Sequence of chain 1.H:
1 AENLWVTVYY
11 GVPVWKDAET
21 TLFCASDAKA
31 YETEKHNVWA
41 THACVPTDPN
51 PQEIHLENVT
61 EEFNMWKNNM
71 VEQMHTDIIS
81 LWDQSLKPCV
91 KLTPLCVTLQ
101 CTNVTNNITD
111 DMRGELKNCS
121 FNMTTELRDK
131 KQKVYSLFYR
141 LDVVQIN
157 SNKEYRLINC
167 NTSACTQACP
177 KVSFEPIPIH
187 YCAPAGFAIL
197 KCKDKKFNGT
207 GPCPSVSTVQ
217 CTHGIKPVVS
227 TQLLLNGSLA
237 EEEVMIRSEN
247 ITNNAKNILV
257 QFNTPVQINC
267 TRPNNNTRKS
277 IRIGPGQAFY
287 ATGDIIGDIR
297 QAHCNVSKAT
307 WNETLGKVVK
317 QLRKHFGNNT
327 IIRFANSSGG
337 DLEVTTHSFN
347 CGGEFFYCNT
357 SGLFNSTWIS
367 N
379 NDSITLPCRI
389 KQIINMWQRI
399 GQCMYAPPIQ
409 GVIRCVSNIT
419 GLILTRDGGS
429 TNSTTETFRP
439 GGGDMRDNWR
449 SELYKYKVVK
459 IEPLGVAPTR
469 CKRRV

Binding-site contacts:
Ligand atom C5 contacts residue GLN263 of chain 1.H at 4.2 Å.
Ligand atom O7 contacts residue NAG1 of chain 1.NA at 4.4 Å.
Ligand atom N2 contacts residue ASN232 of chain 1.H at 4.4 Å.
Ligand atom O7 contacts residue ASN416 of chain 1.H at 3.6 Å (h-bond).
Ligand atom C8 contacts residue NAG1 of chain 1.NA at 3.4 Å.
Ligand atom O5 contacts residue PRO261 of chain 1.H at 3.6 Å.
Ligand atom C8 contacts residue ASN416 of chain 1.H at 4.5 Å.
Ligand atom C7 contacts residue ASN232 of chain 1.H at 4.2 Å.
Ligand atom C1 contacts residue GLN263 of chain 1.H at 3.5 Å.
Ligand atom C4 contacts residue ASN416 of chain 1.H at 4.2 Å.
Ligand atom C7 contacts residue NAG1 of chain 1.NA at 4.4 Å.
Ligand atom C5 contacts residue ASN416 of chain 1.H at 3.6 Å.
Ligand atom C3 contacts residue ASN416 of chain 1.H at 3.8 Å.
Ligand atom C8 contacts residue ASN232 of chain 1.H at 3.5 Å.
Ligand atom O5 contacts residue ASN416 of chain 1.H at 2.3 Å (h-bond).
Ligand atom C6 contacts residue PRO261 of chain 1.H at 4.1 Å (hydrophobic).
Ligand atom O6 contacts residue PRO261 of chain 1.H at 4.5 Å.
Ligand atom C7 contacts residue ASN416 of chain 1.H at 3.6 Å.
Ligand atom O5 contacts residue GLN263 of chain 1.H at 3.6 Å (h-bond).
Ligand atom C2 contacts residue ASN416 of chain 1.H at 2.4 Å.
Ligand atom C1 contacts residue ASN416 of chain 1.H at 1.4 Å.
Ligand atom N2 contacts residue ASN416 of chain 1.H at 3.0 Å (h-bond).

The small molecule below binds the protein below.
Small molecule (SMILES): CC(=O)N[C@H]1[C@H](O[C@H]2[C@H](O)[C@@H](NC(C)=O)CO[C@@H]2CO)O[C@H](CO)[C@@H](O)[C@@H]1O